This small molecule binds to this protein.
Small molecule (SMILES): C[C@H]1[C@H](OC(=O)CCC(=O)O)O[C@@H]2O[C@@]3(C)CC[C@H]4[C@H](C)CC[C@@H]1[C@@]24OO3

Binding-site contacts:
Ligand atom CAN contacts residue ARG88 of chain 1.A at 3.8 Å.
Ligand atom OAO contacts residue ARG88 of chain 1.A at 3.6 Å.
Ligand atom CAK contacts residue EDO1 of chain 1.L at 3.8 Å.
Ligand atom OAH contacts residue PHE45 of chain 1.A at 3.3 Å.
Ligand atom CAX contacts residue VAL58 of chain 1.A at 4.2 Å (hydrophobic).
Ligand atom OAP contacts residue ARG88 of chain 1.A at 3.2 Å.
Ligand atom CAL contacts residue VAL43 of chain 1.A at 4.2 Å (hydrophobic).
Ligand atom CBA contacts residue TRP54 of chain 1.A at 3.7 Å (hydrophobic).
Ligand atom CAM contacts residue SER14 of chain 1.A at 4.0 Å.
Ligand atom CAR contacts residue TYR86 of chain 1.A at 4.0 Å (hydrophobic).
Ligand atom OAU contacts residue EDO1 of chain 1.P at 3.3 Å (h-bond).
Ligand atom OAQ contacts residue ARG88 of chain 1.A at 3.4 Å.
Ligand atom CAD contacts residue THR49 of chain 1.A at 3.4 Å.
Ligand atom CAX contacts residue ASP89 of chain 1.A at 3.2 Å.
Ligand atom OAZ contacts residue ASP89 of chain 1.A at 2.5 Å (salt-bridge).
Ligand atom OAO contacts residue VAL43 of chain 1.A at 4.2 Å.
Ligand atom CAW contacts residue VAL58 of chain 1.A at 3.8 Å (hydrophobic).
Ligand atom CAE contacts residue THR49 of chain 1.A at 3.6 Å.
Ligand atom CAI contacts residue PHE45 of chain 1.A at 3.8 Å (hydrophobic).
Ligand atom CAA contacts residue EDO1 of chain 1.L at 3.7 Å.
Ligand atom CBA contacts residue THR49 of chain 1.A at 3.7 Å.
Ligand atom OAS contacts residue ARG88 of chain 1.A at 3.7 Å.
Ligand atom CAL contacts residue TYR86 of chain 1.A at 4.1 Å (hydrophobic).
Ligand atom CAL contacts residue EDO1 of chain 1.L at 4.1 Å.
Ligand atom OAQ contacts residue TYR86 of chain 1.A at 3.4 Å.
Ligand atom CAB contacts residue EDO1 of chain 1.L at 4.1 Å.
Ligand atom OAP contacts residue TYR86 of chain 1.A at 3.0 Å.
Ligand atom CAA contacts residue VAL16 of chain 1.A at 4.0 Å (hydrophobic).
Ligand atom CAG contacts residue PHE45 of chain 1.A at 3.8 Å (hydrophobic).
Ligand atom CAD contacts residue PHE45 of chain 1.A at 3.6 Å (hydrophobic).
Ligand atom CAV contacts residue ARG88 of chain 1.A at 4.0 Å.
Ligand atom CAC contacts residue THR49 of chain 1.A at 3.6 Å.
Ligand atom OAY contacts residue ASP89 of chain 1.A at 3.2 Å (salt-bridge).
Ligand atom CAR contacts residue ARG88 of chain 1.A at 3.6 Å.
Ligand atom OAZ contacts residue VAL58 of chain 1.A at 3.8 Å.
Ligand atom CAL contacts residue SER14 of chain 1.A at 3.9 Å.
Ligand atom CAM contacts residue VAL43 of chain 1.A at 3.7 Å (hydrophobic).
Ligand atom CAR contacts residue THR87 of chain 1.A at 3.9 Å.
Ligand atom CAC contacts residue PHE45 of chain 1.A at 3.9 Å (hydrophobic).
Ligand atom CAB contacts residue PHE45 of chain 1.A at 3.9 Å (hydrophobic).

Sequence of chain 1.A:
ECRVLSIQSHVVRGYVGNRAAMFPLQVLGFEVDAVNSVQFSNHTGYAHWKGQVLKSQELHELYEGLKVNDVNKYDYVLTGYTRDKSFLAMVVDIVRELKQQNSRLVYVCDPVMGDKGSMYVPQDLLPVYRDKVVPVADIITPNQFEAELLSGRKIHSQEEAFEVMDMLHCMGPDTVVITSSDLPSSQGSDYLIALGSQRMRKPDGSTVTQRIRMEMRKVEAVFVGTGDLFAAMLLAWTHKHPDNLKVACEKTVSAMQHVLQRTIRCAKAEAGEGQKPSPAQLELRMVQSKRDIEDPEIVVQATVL